Binding-site contacts:
Ligand atom O1 contacts residue ASP255 of chain 1.A at 2.8 Å (salt-bridge).
Ligand atom P contacts residue GLU420 of chain 1.A at 4.2 Å.
Ligand atom C5 contacts residue ARG418 of chain 1.A at 3.5 Å.
Ligand atom C5 contacts residue ASP244 of chain 1.A at 4.2 Å.
Ligand atom P contacts residue MN1 of chain 1.E at 3.0 Å.
Ligand atom P contacts residue ASP244 of chain 1.A at 3.6 Å.
Ligand atom O2 contacts residue GLU381 of chain 1.A at 4.0 Å.
Ligand atom C2 contacts residue HIS343 of chain 1.A at 4.1 Å.
Ligand atom C2 contacts residue MN1 of chain 1.F at 4.0 Å.
Ligand atom O2 contacts residue HIS336 of chain 1.A at 4.0 Å.
Ligand atom O2 contacts residue MN1 of chain 1.E at 3.1 Å.
Ligand atom N2 contacts residue ARG418 of chain 1.A at 4.0 Å.
Ligand atom O1 contacts residue GLU420 of chain 1.A at 2.9 Å (salt-bridge).
Ligand atom C2 contacts residue ASP255 of chain 1.A at 4.2 Å.
Ligand atom N2 contacts residue MN1 of chain 1.F at 3.9 Å.
Ligand atom C6 contacts residue GLU381 of chain 1.A at 3.8 Å.
Ligand atom P contacts residue HIS343 of chain 1.A at 4.1 Å.
Ligand atom C5 contacts residue LEU225 of chain 1.A at 3.9 Å (hydrophobic).
Ligand atom N2 contacts residue MN1 of chain 1.E at 4.0 Å.
Ligand atom O1 contacts residue MN1 of chain 1.E at 1.9 Å.
Ligand atom C6 contacts residue HIS332 of chain 1.A at 3.5 Å.
Ligand atom N2 contacts residue GLU381 of chain 1.A at 2.7 Å (salt-bridge).
Ligand atom O1 contacts residue MN1 of chain 1.F at 2.1 Å.
Ligand atom P contacts residue GLU381 of chain 1.A at 3.5 Å.
Ligand atom C1 contacts residue HIS343 of chain 1.A at 4.0 Å.
Ligand atom O1 contacts residue GLU381 of chain 1.A at 3.2 Å (salt-bridge).
Ligand atom N1 contacts residue ASP244 of chain 1.A at 3.0 Å (salt-bridge).
Ligand atom O2 contacts residue MN1 of chain 1.F at 4.2 Å.
Ligand atom N1 contacts residue MN1 of chain 1.F at 3.0 Å.
Ligand atom C1 contacts residue MN1 of chain 1.F at 4.1 Å.
Ligand atom O1 contacts residue ASP244 of chain 1.A at 3.6 Å (salt-bridge).
Ligand atom O2 contacts residue HIS343 of chain 1.A at 2.7 Å (h-bond).
Ligand atom O1 contacts residue HIS336 of chain 1.A at 3.9 Å.
Ligand atom C4 contacts residue GLU381 of chain 1.A at 3.8 Å.
Ligand atom C2 contacts residue VAL342 of chain 1.A at 3.9 Å (hydrophobic).
Ligand atom C5 contacts residue HIS226 of chain 1.A at 4.1 Å.
Ligand atom P contacts residue MN1 of chain 1.F at 3.0 Å.
Ligand atom N2 contacts residue ASP244 of chain 1.A at 3.8 Å.
Ligand atom C2 contacts residue TYR212 of chain 1.A at 3.6 Å (hydrophobic).
Ligand atom P contacts residue ASP255 of chain 1.A at 4.0 Å.

The protein below binds the small molecule below.
Small molecule (SMILES): CC(C)NP(=O)(O)NC(C)C

Sequence of chain 1.A:
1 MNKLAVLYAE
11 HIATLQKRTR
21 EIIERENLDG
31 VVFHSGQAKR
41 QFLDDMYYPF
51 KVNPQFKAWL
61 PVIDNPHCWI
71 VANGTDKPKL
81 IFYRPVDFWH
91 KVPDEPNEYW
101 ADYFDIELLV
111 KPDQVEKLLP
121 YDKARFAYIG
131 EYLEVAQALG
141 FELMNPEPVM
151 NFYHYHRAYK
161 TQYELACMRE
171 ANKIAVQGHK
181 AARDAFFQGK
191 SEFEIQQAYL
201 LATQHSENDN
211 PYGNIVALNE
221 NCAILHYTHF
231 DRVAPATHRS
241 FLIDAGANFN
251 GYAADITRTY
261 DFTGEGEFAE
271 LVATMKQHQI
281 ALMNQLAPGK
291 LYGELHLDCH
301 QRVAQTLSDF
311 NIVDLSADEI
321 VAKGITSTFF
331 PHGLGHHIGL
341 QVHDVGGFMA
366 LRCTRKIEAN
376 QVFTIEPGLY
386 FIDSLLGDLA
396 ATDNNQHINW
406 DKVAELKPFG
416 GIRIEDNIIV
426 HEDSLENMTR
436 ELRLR